This small molecule binds to this protein.
Small molecule (SMILES): CC(=O)N[C@@H]1[C@@H](O)[C@H](O)[C@@H](CO)O[C@H]1O

Sequence of chain 1.A:
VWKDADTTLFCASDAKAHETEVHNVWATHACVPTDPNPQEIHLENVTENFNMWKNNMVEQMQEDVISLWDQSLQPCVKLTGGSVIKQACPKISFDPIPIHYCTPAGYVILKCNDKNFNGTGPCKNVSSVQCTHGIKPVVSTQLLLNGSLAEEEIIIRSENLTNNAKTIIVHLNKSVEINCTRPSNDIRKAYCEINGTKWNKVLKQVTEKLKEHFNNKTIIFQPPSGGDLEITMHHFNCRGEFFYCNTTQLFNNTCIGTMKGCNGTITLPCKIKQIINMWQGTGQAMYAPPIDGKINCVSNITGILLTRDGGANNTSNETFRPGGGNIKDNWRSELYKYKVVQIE

Binding-site contacts:
Ligand atom O4 contacts residue ARG246 of chain 1.A at 3.0 Å (salt-bridge).
Ligand atom C2 contacts residue SER308 of chain 1.A at 3.8 Å.
Ligand atom O5 contacts residue ASN146 of chain 1.A at 2.3 Å (h-bond).
Ligand atom O5 contacts residue VAL307 of chain 1.A at 4.2 Å.
Ligand atom C7 contacts residue SER308 of chain 1.A at 3.6 Å.
Ligand atom C3 contacts residue VAL307 of chain 1.A at 3.8 Å (hydrophobic).
Ligand atom C7 contacts residue ASN146 of chain 1.A at 3.6 Å.
Ligand atom C1 contacts residue VAL307 of chain 1.A at 3.9 Å (hydrophobic).
Ligand atom C8 contacts residue SER308 of chain 1.A at 3.4 Å.
Ligand atom C2 contacts residue ASP95 of chain 1.A at 4.5 Å.
Ligand atom C4 contacts residue ASN146 of chain 1.A at 4.2 Å.
Ligand atom O7 contacts residue PRO96 of chain 1.A at 3.9 Å.
Ligand atom C2 contacts residue VAL307 of chain 1.A at 4.3 Å (hydrophobic).
Ligand atom C3 contacts residue ASP95 of chain 1.A at 4.4 Å.
Ligand atom O7 contacts residue ASN146 of chain 1.A at 3.9 Å.
Ligand atom C1 contacts residue ASN146 of chain 1.A at 1.4 Å.
Ligand atom C1 contacts residue SER308 of chain 1.A at 4.0 Å.
Ligand atom N2 contacts residue SER308 of chain 1.A at 2.8 Å (h-bond).
Ligand atom C4 contacts residue ASP95 of chain 1.A at 4.0 Å.
Ligand atom O6 contacts residue NAG1 of chain 1.M at 3.3 Å (h-bond).
Ligand atom C8 contacts residue ASN244 of chain 1.A at 4.2 Å.
Ligand atom C8 contacts residue LEU145 of chain 1.A at 3.8 Å (hydrophobic).
Ligand atom C8 contacts residue PHE243 of chain 1.A at 4.5 Å (hydrophobic).
Ligand atom O3 contacts residue CYS306 of chain 1.A at 3.4 Å.
Ligand atom C5 contacts residue ASN146 of chain 1.A at 3.7 Å.
Ligand atom C2 contacts residue ASN146 of chain 1.A at 2.5 Å.
Ligand atom O3 contacts residue ARG246 of chain 1.A at 3.7 Å.
Ligand atom C3 contacts residue ASN146 of chain 1.A at 3.8 Å.
Ligand atom C3 contacts residue SER308 of chain 1.A at 4.1 Å.
Ligand atom O5 contacts residue NAG1 of chain 1.M at 4.0 Å.
Ligand atom O3 contacts residue ASP95 of chain 1.A at 4.0 Å.
Ligand atom C3 contacts residue CYS306 of chain 1.A at 4.2 Å (hydrophobic).
Ligand atom C3 contacts residue ARG246 of chain 1.A at 4.4 Å.
Ligand atom C4 contacts residue VAL307 of chain 1.A at 4.1 Å (hydrophobic).
Ligand atom C5 contacts residue VAL307 of chain 1.A at 3.6 Å (hydrophobic).
Ligand atom C4 contacts residue ARG246 of chain 1.A at 4.0 Å.
Ligand atom C8 contacts residue VAL138 of chain 1.A at 4.3 Å (hydrophobic).
Ligand atom N2 contacts residue ASN146 of chain 1.A at 3.0 Å (h-bond).
Ligand atom O7 contacts residue VAL138 of chain 1.A at 4.5 Å.
Ligand atom O4 contacts residue VAL307 of chain 1.A at 4.2 Å.